Sequence of chain 4.A:
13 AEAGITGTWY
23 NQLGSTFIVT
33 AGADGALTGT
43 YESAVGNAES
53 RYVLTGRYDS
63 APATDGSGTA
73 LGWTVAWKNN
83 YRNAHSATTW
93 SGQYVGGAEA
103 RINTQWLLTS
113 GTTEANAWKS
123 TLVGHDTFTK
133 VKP

Sequence of chain 1.B:
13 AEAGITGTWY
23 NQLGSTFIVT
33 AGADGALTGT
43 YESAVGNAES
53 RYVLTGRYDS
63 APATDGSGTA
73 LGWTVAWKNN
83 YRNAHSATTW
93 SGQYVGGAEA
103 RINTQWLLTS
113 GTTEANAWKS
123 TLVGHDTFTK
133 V

Binding-site contacts:
Ligand atom C2 contacts residue VAL47 of chain 1.B at 3.5 Å (hydrophobic).
Ligand atom C2 contacts residue SER45 of chain 1.B at 3.7 Å.
Ligand atom O1' contacts residue TRP79 of chain 1.B at 3.9 Å.
Ligand atom C1 contacts residue ASP128 of chain 1.B at 3.8 Å.
Ligand atom N1' contacts residue SER45 of chain 1.B at 4.2 Å.
Ligand atom N2 contacts residue ASN23 of chain 1.B at 3.9 Å.
Ligand atom O1' contacts residue THR90 of chain 1.B at 2.7 Å (h-bond).
Ligand atom N1 contacts residue SER27 of chain 1.B at 3.8 Å.
Ligand atom N1' contacts residue TRP79 of chain 1.B at 4.2 Å.
Ligand atom C1 contacts residue SER27 of chain 1.B at 3.5 Å.
Ligand atom C1 contacts residue LEU25 of chain 1.B at 3.7 Å (hydrophobic).
Ligand atom N2' contacts residue THR90 of chain 1.B at 4.2 Å.
Ligand atom N1' contacts residue TRP120 of chain 4.A at 3.6 Å.
Ligand atom C3 contacts residue TRP120 of chain 4.A at 4.0 Å (hydrophobic).
Ligand atom N1 contacts residue SER45 of chain 1.B at 2.7 Å (h-bond).
Ligand atom O1 contacts residue SER27 of chain 1.B at 2.6 Å (h-bond).
Ligand atom C1 contacts residue ASN23 of chain 1.B at 3.7 Å.
Ligand atom O1 contacts residue ASP128 of chain 1.B at 3.9 Å.
Ligand atom O1 contacts residue TYR43 of chain 1.B at 2.6 Å (h-bond).
Ligand atom C1 contacts residue TYR43 of chain 1.B at 3.4 Å (hydrophobic).
Ligand atom O1' contacts residue LEU110 of chain 1.B at 3.6 Å.
Ligand atom O1 contacts residue LEU25 of chain 1.B at 4.0 Å.
Ligand atom N1 contacts residue VAL47 of chain 1.B at 3.6 Å.
Ligand atom N2 contacts residue TYR43 of chain 1.B at 3.8 Å.
Ligand atom C3 contacts residue LEU25 of chain 1.B at 4.0 Å (hydrophobic).
Ligand atom O1 contacts residue ASN23 of chain 1.B at 2.9 Å (h-bond).
Ligand atom C2 contacts residue LEU25 of chain 1.B at 4.1 Å (hydrophobic).
Ligand atom N2 contacts residue TRP92 of chain 1.B at 4.1 Å.
Ligand atom C2 contacts residue TRP120 of chain 4.A at 3.8 Å (hydrophobic).
Ligand atom O1 contacts residue SER45 of chain 1.B at 3.8 Å.
Ligand atom C1' contacts residue TRP120 of chain 4.A at 4.1 Å (hydrophobic).
Ligand atom N2' contacts residue TRP108 of chain 1.B at 3.5 Å.
Ligand atom N2 contacts residue ASP128 of chain 1.B at 2.9 Å (salt-bridge).
Ligand atom C3 contacts residue ASP128 of chain 1.B at 3.9 Å.
Ligand atom N1 contacts residue LEU25 of chain 1.B at 3.9 Å.
Ligand atom C1 contacts residue SER45 of chain 1.B at 3.6 Å.
Ligand atom C1' contacts residue THR90 of chain 1.B at 3.9 Å.
Ligand atom C1' contacts residue LEU110 of chain 1.B at 4.2 Å (hydrophobic).
Ligand atom N2 contacts residue LEU25 of chain 1.B at 3.8 Å.
Ligand atom C3 contacts residue TRP108 of chain 1.B at 3.9 Å (hydrophobic).

This protein binds this small molecule.
Small molecule (SMILES): O=C1NC2NC(=O)NC2N1